A protein and the small-molecule ligand that binds it are described below.
Small molecule (SMILES): CC(C)CCC[C@@H](C)[C@H]1CC[C@H]2[C@@H]3CC=C4C[C@@H](O)CC[C@]4(C)[C@H]3CC[C@]12C

Binding-site contacts:
Ligand atom C24 contacts residue CLR1 of chain 1.K at 3.6 Å.
Ligand atom O1 contacts residue TYR155 of chain 1.E at 3.8 Å.
Ligand atom C26 contacts residue LEU166 of chain 1.E at 3.9 Å (hydrophobic).
Ligand atom C2 contacts residue HIS150 of chain 1.E at 4.0 Å.
Ligand atom C23 contacts residue CLR1 of chain 1.K at 4.1 Å.
Ligand atom C2 contacts residue TYR155 of chain 1.E at 4.2 Å (hydrophobic).
Ligand atom C11 contacts residue LEU144 of chain 1.E at 3.7 Å (hydrophobic).
Ligand atom C26 contacts residue CLR1 of chain 1.K at 4.0 Å.
Ligand atom C6 contacts residue PHE243 of chain 1.E at 4.4 Å (hydrophobic).
Ligand atom C15 contacts residue ASN159 of chain 1.E at 4.3 Å.
Ligand atom C1 contacts residue HIS150 of chain 1.E at 4.0 Å.
Ligand atom C1 contacts residue TYR155 of chain 1.E at 4.3 Å (hydrophobic).
Ligand atom C22 contacts residue CLR1 of chain 1.K at 4.1 Å.
Ligand atom C3 contacts residue TYR155 of chain 1.E at 3.5 Å (hydrophobic).
Ligand atom C16 contacts residue ASN159 of chain 1.E at 3.9 Å.
Ligand atom C12 contacts residue LEU144 of chain 1.E at 4.0 Å (hydrophobic).

Sequence of chain 1.E:
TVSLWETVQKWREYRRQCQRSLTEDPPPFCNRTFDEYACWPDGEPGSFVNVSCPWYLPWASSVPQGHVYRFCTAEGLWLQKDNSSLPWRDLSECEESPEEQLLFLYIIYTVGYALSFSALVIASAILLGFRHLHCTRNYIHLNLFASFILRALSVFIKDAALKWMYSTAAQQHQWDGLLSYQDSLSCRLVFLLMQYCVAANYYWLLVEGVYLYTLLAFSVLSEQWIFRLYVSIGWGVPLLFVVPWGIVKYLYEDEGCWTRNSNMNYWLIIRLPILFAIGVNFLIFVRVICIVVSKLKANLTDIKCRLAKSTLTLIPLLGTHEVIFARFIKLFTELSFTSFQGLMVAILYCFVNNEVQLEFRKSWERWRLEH